The protein below binds the small molecule below.
Small molecule (SMILES): CSCC[C@H](NC(=O)[C@@H](NC(=O)[C@H](C)NC(=O)[C@H](Cc1ccccc1)NC(=O)[C@H](CC(N)=O)NC(=O)[C@H](Cc1ccc(O)cc1)NC(=O)[C@@H](NC(=O)[C@H](C)NC(=O)[C@@H](N)CO)C(C)C)[C@@H](C)O)C(=O)O

Binding-site contacts:
Ligand atom CG contacts residue GLN69 of chain 1.D at 3.2 Å.
Ligand atom O contacts residue TRP146 of chain 1.D at 3.1 Å (h-bond).
Ligand atom ND2 contacts residue GLN96 of chain 1.D at 2.8 Å (h-bond).
Ligand atom O contacts residue GLU162 of chain 1.D at 3.4 Å (salt-bridge).
Ligand atom N contacts residue TYR6 of chain 1.D at 3.1 Å (h-bond).
Ligand atom N contacts residue TYR155 of chain 1.D at 2.9 Å (h-bond).
Ligand atom O contacts residue LYS145 of chain 1.D at 3.3 Å (salt-bridge).
Ligand atom OG contacts residue LYS65 of chain 1.D at 2.8 Å (salt-bridge).
Ligand atom N contacts residue LYS65 of chain 1.D at 3.4 Å (salt-bridge).
Ligand atom CE contacts residue SER76 of chain 1.D at 3.4 Å.
Ligand atom O contacts residue TRP72 of chain 1.D at 2.8 Å (h-bond).
Ligand atom CB contacts residue TRP72 of chain 1.D at 3.3 Å (hydrophobic).
Ligand atom O contacts residue LYS65 of chain 1.D at 2.8 Å.
Ligand atom ND2 contacts residue GLN69 of chain 1.D at 3.1 Å (h-bond).
Ligand atom C contacts residue GLU62 of chain 1.D at 3.4 Å.
Ligand atom OXT contacts residue TYR83 of chain 1.D at 2.8 Å (h-bond).
Ligand atom CE contacts residue LEU94 of chain 1.D at 3.2 Å (hydrophobic).
Ligand atom N contacts residue SER76 of chain 1.D at 3.2 Å (h-bond).
Ligand atom ND2 contacts residue TRP72 of chain 1.D at 3.3 Å.
Ligand atom N contacts residue GLN69 of chain 1.D at 2.8 Å (h-bond).
Ligand atom OD1 contacts residue GLN69 of chain 1.D at 3.1 Å (h-bond).
Ligand atom O contacts residue LYS145 of chain 1.D at 2.7 Å (salt-bridge).
Ligand atom O contacts residue TYR158 of chain 1.D at 2.8 Å (h-bond).
Ligand atom N contacts residue TYR170 of chain 1.D at 2.6 Å (h-bond).
Ligand atom CG2 contacts residue TYR158 of chain 1.D at 3.4 Å (hydrophobic).
Ligand atom CA contacts residue GLU62 of chain 1.D at 3.2 Å.
Ligand atom O contacts residue HIS154 of chain 1.D at 2.7 Å (h-bond).
Ligand atom OD1 contacts residue GLN96 of chain 1.D at 3.3 Å (h-bond).
Ligand atom O contacts residue TRP72 of chain 1.D at 3.3 Å (h-bond).
Ligand atom N contacts residue GLU62 of chain 1.D at 2.7 Å (salt-bridge).
Ligand atom OG1 contacts residue LYS145 of chain 1.D at 2.9 Å (salt-bridge).
Ligand atom OG contacts residue GLU162 of chain 1.D at 2.7 Å (salt-bridge).
Ligand atom O contacts residue TRP146 of chain 1.D at 2.8 Å (h-bond).
Ligand atom CA contacts residue TYR155 of chain 1.D at 3.4 Å (hydrophobic).
Ligand atom OXT contacts residue THR142 of chain 1.D at 2.8 Å (h-bond).
Ligand atom CE2 contacts residue SER149 of chain 1.D at 3.4 Å.
Ligand atom CE contacts residue TRP72 of chain 1.D at 3.2 Å (hydrophobic).
Ligand atom O contacts residue ASN79 of chain 1.D at 2.8 Å (h-bond).
Ligand atom CB contacts residue TYR155 of chain 1.D at 3.3 Å (hydrophobic).
Ligand atom CA contacts residue TRP72 of chain 1.D at 3.3 Å (hydrophobic).

Sequence of chain 1.D:
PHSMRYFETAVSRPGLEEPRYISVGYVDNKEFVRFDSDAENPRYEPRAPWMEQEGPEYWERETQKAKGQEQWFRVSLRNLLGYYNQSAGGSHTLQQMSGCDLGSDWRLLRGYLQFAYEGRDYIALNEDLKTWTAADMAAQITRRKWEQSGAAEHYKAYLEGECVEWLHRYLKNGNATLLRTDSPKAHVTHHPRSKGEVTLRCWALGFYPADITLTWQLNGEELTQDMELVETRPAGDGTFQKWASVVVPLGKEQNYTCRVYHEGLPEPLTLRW